Binding-site contacts:
Ligand atom O contacts residue PHE176 of chain 3.B at 4.0 Å.
Ligand atom CG contacts residue THR175 of chain 3.B at 3.2 Å.
Ligand atom SD contacts residue ASN235 of chain 1.B at 4.0 Å.
Ligand atom OXT contacts residue ASP230 of chain 1.B at 3.4 Å (salt-bridge).
Ligand atom CA contacts residue SER289 of chain 1.B at 3.7 Å.
Ligand atom SD contacts residue ADN1 of chain 3.F at 3.4 Å.
Ligand atom C contacts residue SER43 of chain 3.B at 3.4 Å.
Ligand atom O contacts residue LEU37 of chain 3.B at 3.9 Å.
Ligand atom CG contacts residue ADN1 of chain 3.F at 4.5 Å.
Ligand atom CB contacts residue THR175 of chain 3.B at 3.2 Å.
Ligand atom SD contacts residue PHE233 of chain 1.B at 3.8 Å.
Ligand atom CE contacts residue LEU37 of chain 3.B at 4.3 Å (hydrophobic).
Ligand atom O contacts residue SER43 of chain 3.B at 2.8 Å (h-bond).
Ligand atom CE contacts residue ADN1 of chain 3.F at 3.2 Å.
Ligand atom N contacts residue TRP237 of chain 1.B at 3.7 Å.
Ligand atom CB contacts residue PHE176 of chain 3.B at 3.8 Å (hydrophobic).
Ligand atom CA contacts residue SER43 of chain 3.B at 4.5 Å.
Ligand atom CE contacts residue PHE233 of chain 1.B at 3.2 Å (hydrophobic).
Ligand atom CE contacts residue THR175 of chain 3.B at 4.2 Å.
Ligand atom SD contacts residue ASP230 of chain 1.B at 3.4 Å (salt-bridge).
Ligand atom CB contacts residue ADN1 of chain 3.F at 4.2 Å.
Ligand atom CA contacts residue PHE176 of chain 3.B at 4.0 Å (hydrophobic).
Ligand atom O contacts residue PHE233 of chain 1.B at 4.5 Å.
Ligand atom OXT contacts residue TRP237 of chain 1.B at 3.6 Å.
Ligand atom CG contacts residue PHE274 of chain 1.B at 4.1 Å (hydrophobic).
Ligand atom N contacts residue THR175 of chain 3.B at 4.4 Å.
Ligand atom SD contacts residue THR175 of chain 3.B at 4.5 Å.
Ligand atom N contacts residue SER289 of chain 1.B at 2.9 Å (h-bond).
Ligand atom OXT contacts residue ASP41 of chain 3.B at 3.9 Å.
Ligand atom OXT contacts residue SER43 of chain 3.B at 3.5 Å (h-bond).
Ligand atom SD contacts residue PHE274 of chain 1.B at 4.0 Å.

A protein and the small-molecule ligand that binds it are described below.
Small molecule (SMILES): CSCC[C@H](N)C(=O)O

Sequence of chain 3.B:
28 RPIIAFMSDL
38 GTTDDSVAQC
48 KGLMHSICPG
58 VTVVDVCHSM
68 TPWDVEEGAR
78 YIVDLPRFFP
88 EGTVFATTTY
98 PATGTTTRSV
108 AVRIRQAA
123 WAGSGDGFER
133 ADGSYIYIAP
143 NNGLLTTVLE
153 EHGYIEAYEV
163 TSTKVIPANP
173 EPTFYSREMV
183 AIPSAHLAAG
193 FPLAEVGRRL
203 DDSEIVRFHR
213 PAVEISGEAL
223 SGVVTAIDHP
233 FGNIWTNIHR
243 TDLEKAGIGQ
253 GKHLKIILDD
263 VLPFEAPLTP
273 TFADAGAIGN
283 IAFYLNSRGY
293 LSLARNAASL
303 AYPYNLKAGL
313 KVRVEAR

Sequence of chain 1.B:
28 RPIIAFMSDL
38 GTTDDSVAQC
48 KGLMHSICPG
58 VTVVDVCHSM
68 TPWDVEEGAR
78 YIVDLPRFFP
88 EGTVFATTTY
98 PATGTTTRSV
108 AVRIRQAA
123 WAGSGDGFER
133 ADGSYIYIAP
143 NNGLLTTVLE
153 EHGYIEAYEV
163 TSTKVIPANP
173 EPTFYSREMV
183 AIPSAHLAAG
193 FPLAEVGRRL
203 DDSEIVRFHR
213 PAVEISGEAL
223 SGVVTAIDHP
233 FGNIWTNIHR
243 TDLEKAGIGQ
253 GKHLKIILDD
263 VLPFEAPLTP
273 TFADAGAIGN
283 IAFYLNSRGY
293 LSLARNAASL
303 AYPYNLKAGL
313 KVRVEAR